This small molecule binds to this protein.
Small molecule (SMILES): O=C(CSc1ccc(Cl)cc1)NCCCS

Sequence of chain 2.B:
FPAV

Binding-site contacts:
Ligand atom CL contacts residue ILE173 of chain 2.A at 3.9 Å.
Ligand atom S contacts residue VAL51 of chain 2.A at 3.5 Å (h-bond).
Ligand atom CL contacts residue LYS127 of chain 2.A at 3.5 Å.
Ligand atom C1 contacts residue ASN47 of chain 2.A at 3.7 Å.
Ligand atom S contacts residue CYS50 of chain 2.A at 2.2 Å (h-bond).
Ligand atom C8 contacts residue VAL8 of chain 2.B at 3.8 Å (hydrophobic).
Ligand atom C7 contacts residue PRO172 of chain 2.A at 3.5 Å (hydrophobic).
Ligand atom C10 contacts residue VAL8 of chain 2.B at 3.9 Å (hydrophobic).
Ligand atom C contacts residue VAL8 of chain 2.B at 3.7 Å (hydrophobic).
Ligand atom C2 contacts residue ASN47 of chain 2.A at 4.2 Å.
Ligand atom C7 contacts residue ILE173 of chain 2.A at 4.2 Å (hydrophobic).
Ligand atom N contacts residue ASN47 of chain 2.A at 4.4 Å.
Ligand atom C5 contacts residue ILE224 of chain 2.A at 4.2 Å (hydrophobic).
Ligand atom S contacts residue LYS54 of chain 2.A at 4.0 Å.
Ligand atom C9 contacts residue VAL8 of chain 2.B at 3.4 Å (hydrophobic).
Ligand atom C8 contacts residue PRO172 of chain 2.A at 4.1 Å (hydrophobic).
Ligand atom S contacts residue VAL8 of chain 2.B at 4.1 Å.
Ligand atom C1 contacts residue CYS50 of chain 2.A at 3.7 Å (hydrophobic).
Ligand atom C contacts residue CYS50 of chain 2.A at 3.1 Å (hydrophobic).
Ligand atom CL contacts residue GLY176 of chain 2.A at 4.1 Å.
Ligand atom C2 contacts residue VAL51 of chain 2.A at 3.7 Å (hydrophobic).
Ligand atom C6 contacts residue ILE224 of chain 2.A at 4.3 Å (hydrophobic).
Ligand atom CL contacts residue VAL8 of chain 2.B at 4.1 Å.
Ligand atom CL contacts residue PRO172 of chain 2.A at 4.1 Å.
Ligand atom S1 contacts residue ILE224 of chain 2.A at 4.3 Å.
Ligand atom C1 contacts residue VAL51 of chain 2.A at 4.2 Å (hydrophobic).
Ligand atom C6 contacts residue PRO172 of chain 2.A at 4.0 Å (hydrophobic).

Sequence of chain 2.A:
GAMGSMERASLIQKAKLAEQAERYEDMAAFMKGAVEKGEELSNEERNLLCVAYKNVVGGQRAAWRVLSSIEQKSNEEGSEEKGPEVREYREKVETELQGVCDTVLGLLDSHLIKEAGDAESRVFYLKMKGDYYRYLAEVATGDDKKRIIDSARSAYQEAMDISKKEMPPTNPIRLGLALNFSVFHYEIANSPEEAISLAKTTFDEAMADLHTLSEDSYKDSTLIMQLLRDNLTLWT